Binding-site contacts:
Ligand atom C6 contacts residue TRP340 of chain 2.A at 3.9 Å (hydrophobic).
Ligand atom O3 contacts residue ARG66 of chain 2.A at 3.0 Å (salt-bridge).
Ligand atom O1 contacts residue ASN12 of chain 2.A at 3.7 Å.
Ligand atom O6 contacts residue PRO154 of chain 2.A at 3.4 Å.
Ligand atom O6 contacts residue PHE156 of chain 2.A at 3.5 Å.
Ligand atom C1 contacts residue TRP230 of chain 2.A at 3.7 Å (hydrophobic).
Ligand atom O2 contacts residue LYS15 of chain 2.A at 2.9 Å (salt-bridge).
Ligand atom C2 contacts residue GLU111 of chain 2.A at 3.3 Å.
Ligand atom O3 contacts residue ASP65 of chain 2.A at 2.6 Å (salt-bridge).
Ligand atom C4 contacts residue TYR155 of chain 2.A at 3.9 Å (hydrophobic).
Ligand atom O5 contacts residue TYR155 of chain 2.A at 3.0 Å.
Ligand atom C1 contacts residue TYR155 of chain 2.A at 3.5 Å (hydrophobic).
Ligand atom C3 contacts residue TRP62 of chain 2.A at 3.6 Å (hydrophobic).
Ligand atom C6 contacts residue ARG344 of chain 2.A at 3.4 Å.
Ligand atom O2 contacts residue TRP62 of chain 2.A at 3.4 Å (h-bond).
Ligand atom O3 contacts residue TRP340 of chain 2.A at 3.8 Å.
Ligand atom O6 contacts residue ARG344 of chain 2.A at 3.9 Å.
Ligand atom O2 contacts residue MET330 of chain 2.A at 3.9 Å.
Ligand atom O6 contacts residue TYR155 of chain 2.A at 2.9 Å (h-bond).
Ligand atom O1 contacts residue LYS15 of chain 2.A at 3.3 Å (salt-bridge).
Ligand atom O2 contacts residue ASP65 of chain 2.A at 2.5 Å (salt-bridge).
Ligand atom C4 contacts residue ARG66 of chain 2.A at 3.7 Å.
Ligand atom O2 contacts residue ALA63 of chain 2.A at 3.4 Å.
Ligand atom O1 contacts residue ASP14 of chain 2.A at 2.9 Å (salt-bridge).
Ligand atom C2 contacts residue LYS15 of chain 2.A at 4.0 Å.
Ligand atom O2 contacts residue GLU111 of chain 2.A at 2.7 Å (salt-bridge).
Ligand atom O3 contacts residue TRP62 of chain 2.A at 3.5 Å (h-bond).
Ligand atom C2 contacts residue TRP230 of chain 2.A at 4.0 Å (hydrophobic).
Ligand atom O3 contacts residue ALA63 of chain 2.A at 3.1 Å.
Ligand atom O6 contacts residue GLU153 of chain 2.A at 2.5 Å (salt-bridge).
Ligand atom C3 contacts residue ASP65 of chain 2.A at 3.6 Å.
Ligand atom O4 contacts residue ARG66 of chain 2.A at 2.7 Å (salt-bridge).
Ligand atom C5 contacts residue GLU153 of chain 2.A at 3.7 Å.
Ligand atom C1 contacts residue LYS15 of chain 2.A at 3.9 Å.
Ligand atom C1 contacts residue ASP14 of chain 2.A at 3.5 Å.
Ligand atom C2 contacts residue ASP65 of chain 2.A at 3.5 Å.
Ligand atom C4 contacts residue TRP340 of chain 2.A at 3.7 Å (hydrophobic).
Ligand atom C6 contacts residue PRO154 of chain 2.A at 3.9 Å (hydrophobic).
Ligand atom O3 contacts residue GLU111 of chain 2.A at 3.8 Å.
Ligand atom C6 contacts residue GLU153 of chain 2.A at 3.0 Å.

Sequence of chain 2.A:
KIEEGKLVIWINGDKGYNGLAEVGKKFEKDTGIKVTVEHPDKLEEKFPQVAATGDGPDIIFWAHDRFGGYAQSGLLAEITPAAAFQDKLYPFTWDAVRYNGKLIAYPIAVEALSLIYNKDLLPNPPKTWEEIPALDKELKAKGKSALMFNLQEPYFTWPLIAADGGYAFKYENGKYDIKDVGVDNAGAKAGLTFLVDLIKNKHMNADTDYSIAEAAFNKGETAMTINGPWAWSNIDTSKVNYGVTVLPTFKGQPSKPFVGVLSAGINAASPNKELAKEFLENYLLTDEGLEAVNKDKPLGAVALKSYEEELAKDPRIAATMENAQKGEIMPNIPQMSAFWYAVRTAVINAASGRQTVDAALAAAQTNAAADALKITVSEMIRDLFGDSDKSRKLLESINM

This small molecule binds to this protein.
Small molecule (SMILES): OC[C@H]1O[C@H](O[C@H]2[C@H](O)[C@@H](O)[C@@H](O)O[C@@H]2CO)[C@H](O)[C@@H](O)[C@@H]1O